Sequence of chain 1.C:
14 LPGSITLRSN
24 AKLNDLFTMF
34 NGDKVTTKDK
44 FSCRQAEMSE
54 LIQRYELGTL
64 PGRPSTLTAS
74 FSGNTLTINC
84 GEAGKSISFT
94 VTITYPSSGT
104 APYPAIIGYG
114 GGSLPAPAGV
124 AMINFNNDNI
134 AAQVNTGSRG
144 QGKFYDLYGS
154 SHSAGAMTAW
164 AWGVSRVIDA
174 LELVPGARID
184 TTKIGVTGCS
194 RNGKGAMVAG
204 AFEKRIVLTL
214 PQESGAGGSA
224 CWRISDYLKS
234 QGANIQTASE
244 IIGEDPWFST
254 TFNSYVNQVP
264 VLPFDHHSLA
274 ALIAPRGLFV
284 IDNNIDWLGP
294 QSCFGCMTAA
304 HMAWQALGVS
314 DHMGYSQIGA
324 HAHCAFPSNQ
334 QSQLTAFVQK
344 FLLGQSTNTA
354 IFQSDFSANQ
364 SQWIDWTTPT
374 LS

A small-molecule ligand and the protein it binds are described below.
Small molecule (SMILES): CC(=O)N[C@@H]1[C@@H](O)[C@H](O)[C@@H](CO)O[C@H]1O

Binding-site contacts:
Ligand atom N2 contacts residue GLN294 of chain 1.C at 3.8 Å.
Ligand atom C2 contacts residue ASN362 of chain 1.C at 2.4 Å.
Ligand atom N2 contacts residue GLN365 of chain 1.C at 4.0 Å.
Ligand atom O7 contacts residue TRP366 of chain 1.C at 2.9 Å (h-bond).
Ligand atom O3 contacts residue GLN234 of chain 1.C at 4.3 Å.
Ligand atom C7 contacts residue TRP366 of chain 1.C at 3.7 Å (hydrophobic).
Ligand atom C8 contacts residue GLN294 of chain 1.C at 3.4 Å.
Ligand atom N2 contacts residue ASN362 of chain 1.C at 2.9 Å (h-bond).
Ligand atom C7 contacts residue GLN294 of chain 1.C at 4.1 Å.
Ligand atom C8 contacts residue TYR230 of chain 1.C at 4.2 Å (hydrophobic).
Ligand atom O5 contacts residue ASN362 of chain 1.C at 2.4 Å (h-bond).
Ligand atom C5 contacts residue ASN362 of chain 1.C at 3.7 Å.
Ligand atom O7 contacts residue ASN362 of chain 1.C at 2.8 Å (h-bond).
Ligand atom O7 contacts residue TYR230 of chain 1.C at 3.5 Å.
Ligand atom O5 contacts residue GLN365 of chain 1.C at 3.5 Å (h-bond).
Ligand atom C8 contacts residue ILE227 of chain 1.C at 3.8 Å (hydrophobic).
Ligand atom C7 contacts residue TYR230 of chain 1.C at 3.6 Å (hydrophobic).
Ligand atom C1 contacts residue GLN365 of chain 1.C at 3.4 Å.
Ligand atom C7 contacts residue ASN362 of chain 1.C at 3.0 Å.
Ligand atom C3 contacts residue TYR230 of chain 1.C at 3.9 Å (hydrophobic).
Ligand atom C4 contacts residue ASN362 of chain 1.C at 4.2 Å.
Ligand atom C2 contacts residue TYR230 of chain 1.C at 3.9 Å (hydrophobic).
Ligand atom C8 contacts residue LEU231 of chain 1.C at 4.0 Å (hydrophobic).
Ligand atom C3 contacts residue ASN362 of chain 1.C at 3.8 Å.
Ligand atom C2 contacts residue GLN365 of chain 1.C at 3.2 Å.
Ligand atom C8 contacts residue TRP366 of chain 1.C at 3.8 Å (hydrophobic).
Ligand atom C8 contacts residue ASN362 of chain 1.C at 4.1 Å.
Ligand atom O3 contacts residue TYR230 of chain 1.C at 2.9 Å (h-bond).
Ligand atom C3 contacts residue GLN365 of chain 1.C at 4.4 Å.
Ligand atom C4 contacts residue TYR230 of chain 1.C at 4.3 Å (hydrophobic).
Ligand atom C7 contacts residue GLN365 of chain 1.C at 3.8 Å.
Ligand atom C1 contacts residue ASN362 of chain 1.C at 1.4 Å.
Ligand atom O7 contacts residue GLN365 of chain 1.C at 2.7 Å (h-bond).
Ligand atom N2 contacts residue TYR230 of chain 1.C at 3.6 Å.